A protein and the small-molecule ligand that binds it are described below.
Small molecule (SMILES): CC(=O)N[C@@H]1[C@@H](O[C@@H]2O[C@H](CO)[C@H](O)[C@H](O[C@]3(C(=O)O)C[C@H](O)[C@@H](NC(C)=O)[C@H]([C@H](O)[C@H](O)CO)O3)[C@H]2O)[C@H](O)[C@@H](CO[C@]2(C(=O)O)C[C@H](O)[C@@H](NC(C)=O)[C@H]([C@H](O)[C@H](O)CO)O2)O[C@H]1O

Sequence of chain 10.B:
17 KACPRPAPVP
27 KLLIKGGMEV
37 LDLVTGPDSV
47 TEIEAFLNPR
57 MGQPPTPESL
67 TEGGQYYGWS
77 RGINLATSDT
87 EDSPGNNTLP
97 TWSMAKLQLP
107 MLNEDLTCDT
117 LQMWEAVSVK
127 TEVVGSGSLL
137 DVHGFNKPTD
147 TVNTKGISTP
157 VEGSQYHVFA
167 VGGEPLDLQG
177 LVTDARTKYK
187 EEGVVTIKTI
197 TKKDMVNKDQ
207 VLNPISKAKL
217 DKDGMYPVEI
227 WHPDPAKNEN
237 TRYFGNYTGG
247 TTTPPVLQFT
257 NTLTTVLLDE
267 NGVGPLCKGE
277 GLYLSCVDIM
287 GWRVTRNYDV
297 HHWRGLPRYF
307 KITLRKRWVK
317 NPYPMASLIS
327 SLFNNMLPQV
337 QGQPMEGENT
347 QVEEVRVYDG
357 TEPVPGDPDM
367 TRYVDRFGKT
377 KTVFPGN

Sequence of chain 10.C:
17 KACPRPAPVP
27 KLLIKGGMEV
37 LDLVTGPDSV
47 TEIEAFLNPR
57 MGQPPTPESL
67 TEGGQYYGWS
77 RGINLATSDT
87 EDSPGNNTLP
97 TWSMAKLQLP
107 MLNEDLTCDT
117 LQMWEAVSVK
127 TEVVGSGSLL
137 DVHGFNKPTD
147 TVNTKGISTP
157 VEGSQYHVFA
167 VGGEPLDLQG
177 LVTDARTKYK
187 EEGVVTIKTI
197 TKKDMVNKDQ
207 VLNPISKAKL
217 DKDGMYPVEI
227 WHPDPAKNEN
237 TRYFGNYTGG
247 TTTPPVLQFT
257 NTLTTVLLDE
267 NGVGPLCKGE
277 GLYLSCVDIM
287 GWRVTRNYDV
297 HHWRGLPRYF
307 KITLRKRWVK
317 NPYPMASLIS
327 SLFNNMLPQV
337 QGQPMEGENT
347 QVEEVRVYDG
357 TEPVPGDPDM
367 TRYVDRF

Binding-site contacts:
Ligand atom O6 contacts residue ASN93 of chain 10.B at 3.2 Å (h-bond).
Ligand atom C4 contacts residue ARG77 of chain 10.B at 4.0 Å.
Ligand atom C5 contacts residue ASN93 of chain 10.B at 4.3 Å.
Ligand atom O4 contacts residue GLY78 of chain 10.B at 3.0 Å.
Ligand atom C5 contacts residue TYR72 of chain 10.B at 3.9 Å (hydrophobic).
Ligand atom C10 contacts residue TYR72 of chain 10.B at 4.1 Å (hydrophobic).
Ligand atom O8 contacts residue TYR72 of chain 10.B at 3.4 Å (h-bond).
Ligand atom C3 contacts residue VAL296 of chain 10.B at 3.5 Å (hydrophobic).
Ligand atom C3 contacts residue ARG77 of chain 10.B at 3.9 Å.
Ligand atom O1B contacts residue ASN80 of chain 10.B at 4.3 Å.
Ligand atom O4 contacts residue HIS298 of chain 10.B at 2.9 Å (h-bond).
Ligand atom O3 contacts residue VAL296 of chain 10.B at 4.0 Å.
Ligand atom C11 contacts residue ASP85 of chain 10.C at 4.0 Å.
Ligand atom C3 contacts residue GLY78 of chain 10.B at 4.1 Å.
Ligand atom C3 contacts residue GLY78 of chain 10.B at 3.9 Å.
Ligand atom O4 contacts residue ASN80 of chain 10.B at 4.2 Å.
Ligand atom C8 contacts residue ARG77 of chain 10.B at 4.3 Å.
Ligand atom O1A contacts residue GLY78 of chain 10.B at 4.0 Å.
Ligand atom O4 contacts residue THR291 of chain 10.B at 3.1 Å.
Ligand atom O4 contacts residue VAL296 of chain 10.B at 4.0 Å.
Ligand atom C6 contacts residue TYR72 of chain 10.B at 4.0 Å (hydrophobic).
Ligand atom C2 contacts residue GLY78 of chain 10.B at 4.1 Å.
Ligand atom O1B contacts residue ARG77 of chain 10.B at 3.1 Å (salt-bridge).
Ligand atom O8 contacts residue ARG77 of chain 10.B at 3.4 Å (salt-bridge).
Ligand atom O4 contacts residue ILE79 of chain 10.B at 3.6 Å (h-bond).
Ligand atom N5 contacts residue TYR72 of chain 10.B at 3.1 Å (h-bond).
Ligand atom C4 contacts residue HIS298 of chain 10.B at 3.4 Å.
Ligand atom C4 contacts residue TYR72 of chain 10.B at 4.1 Å (hydrophobic).
Ligand atom O1B contacts residue TYR72 of chain 10.B at 4.2 Å.
Ligand atom C3 contacts residue HIS298 of chain 10.B at 3.4 Å.
Ligand atom O3 contacts residue GLY78 of chain 10.B at 3.4 Å.
Ligand atom O1B contacts residue SER89 of chain 10.B at 4.1 Å.
Ligand atom O1A contacts residue TYR72 of chain 10.B at 3.4 Å.
Ligand atom C4 contacts residue GLY78 of chain 10.B at 3.6 Å.
Ligand atom C7 contacts residue TYR72 of chain 10.B at 4.3 Å (hydrophobic).
Ligand atom O1A contacts residue ARG77 of chain 10.B at 2.9 Å (salt-bridge).
Ligand atom C1 contacts residue TYR72 of chain 10.B at 4.1 Å (hydrophobic).
Ligand atom C6 contacts residue ASN93 of chain 10.B at 3.2 Å.
Ligand atom C11 contacts residue TYR72 of chain 10.B at 4.0 Å (hydrophobic).
Ligand atom C1 contacts residue ARG77 of chain 10.B at 3.4 Å.